Binding-site contacts:
Ligand atom C2 contacts residue THR248 of chain 1.M at 4.3 Å.
Ligand atom C1 contacts residue THR248 of chain 1.M at 3.4 Å.
Ligand atom N2 contacts residue ASN246 of chain 1.M at 2.9 Å (h-bond).
Ligand atom C5 contacts residue ASN246 of chain 1.M at 3.6 Å.
Ligand atom O5 contacts residue ASN249 of chain 1.M at 3.9 Å.
Ligand atom O5 contacts residue ASN246 of chain 1.M at 2.3 Å (h-bond).
Ligand atom C4 contacts residue ASN246 of chain 1.M at 4.2 Å.
Ligand atom O5 contacts residue THR248 of chain 1.M at 4.2 Å.
Ligand atom C1 contacts residue ASN246 of chain 1.M at 1.4 Å.
Ligand atom C3 contacts residue THR248 of chain 1.M at 4.4 Å.
Ligand atom O7 contacts residue ASN246 of chain 1.M at 4.0 Å.
Ligand atom C7 contacts residue ASN246 of chain 1.M at 3.6 Å.
Ligand atom C1 contacts residue ASN249 of chain 1.M at 4.1 Å.
Ligand atom C3 contacts residue ASN246 of chain 1.M at 3.8 Å.
Ligand atom N2 contacts residue THR248 of chain 1.M at 4.3 Å.
Ligand atom C8 contacts residue ASN246 of chain 1.M at 4.1 Å.
Ligand atom C2 contacts residue ASN246 of chain 1.M at 2.5 Å.
Ligand atom C5 contacts residue THR248 of chain 1.M at 4.3 Å.

Sequence of chain 1.M:
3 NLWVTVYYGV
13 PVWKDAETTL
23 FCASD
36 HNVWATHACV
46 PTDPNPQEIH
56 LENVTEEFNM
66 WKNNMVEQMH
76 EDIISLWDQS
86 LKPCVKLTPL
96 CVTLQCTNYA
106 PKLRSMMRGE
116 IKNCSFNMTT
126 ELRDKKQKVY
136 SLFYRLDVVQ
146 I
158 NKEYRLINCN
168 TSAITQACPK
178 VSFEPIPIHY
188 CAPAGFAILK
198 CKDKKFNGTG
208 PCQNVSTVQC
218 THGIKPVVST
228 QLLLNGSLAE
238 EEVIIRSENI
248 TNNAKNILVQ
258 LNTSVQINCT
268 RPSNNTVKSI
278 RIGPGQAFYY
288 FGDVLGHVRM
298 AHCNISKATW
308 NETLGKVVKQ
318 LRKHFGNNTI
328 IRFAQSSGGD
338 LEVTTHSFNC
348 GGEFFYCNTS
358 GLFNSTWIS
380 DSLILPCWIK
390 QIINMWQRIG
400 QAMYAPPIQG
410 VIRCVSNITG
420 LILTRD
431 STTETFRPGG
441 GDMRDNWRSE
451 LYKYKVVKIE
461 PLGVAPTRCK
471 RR

This small molecule binds to this protein.
Small molecule (SMILES): CC(=O)N[C@@H]1[C@@H](O)[C@H](O)[C@@H](CO)O[C@H]1O